Binding-site contacts:
Ligand atom C2 contacts residue ASN305 of chain 1.A at 2.5 Å.
Ligand atom O5 contacts residue ASN305 of chain 1.A at 2.4 Å (h-bond).
Ligand atom C8 contacts residue GLY341 of chain 1.A at 3.3 Å.
Ligand atom C1 contacts residue ASN305 of chain 1.A at 1.4 Å.
Ligand atom N2 contacts residue ASN305 of chain 1.A at 2.8 Å (h-bond).
Ligand atom C4 contacts residue ASN305 of chain 1.A at 4.2 Å.
Ligand atom O6 contacts residue NAG2 of chain 1.C at 3.1 Å.
Ligand atom C8 contacts residue ASN304 of chain 1.A at 4.3 Å.
Ligand atom C7 contacts residue ASN305 of chain 1.A at 3.2 Å.
Ligand atom O3 contacts residue GLY341 of chain 1.A at 4.5 Å.
Ligand atom C8 contacts residue ASN305 of chain 1.A at 4.3 Å.
Ligand atom C7 contacts residue GLY341 of chain 1.A at 3.7 Å.
Ligand atom O7 contacts residue GLY341 of chain 1.A at 4.0 Å.
Ligand atom C8 contacts residue THR340 of chain 1.A at 3.6 Å.
Ligand atom N2 contacts residue GLY341 of chain 1.A at 4.2 Å.
Ligand atom O7 contacts residue ASN305 of chain 1.A at 3.3 Å (h-bond).
Ligand atom C6 contacts residue NAG2 of chain 1.C at 3.8 Å.
Ligand atom C5 contacts residue ASN305 of chain 1.A at 3.7 Å.
Ligand atom C3 contacts residue ASN305 of chain 1.A at 3.8 Å.
Ligand atom O5 contacts residue NAG2 of chain 1.C at 3.9 Å.

The protein below binds the small molecule below.
Small molecule (SMILES): CC(=O)N[C@@H]1[C@@H](O)[C@H](O)[C@@H](CO)O[C@H]1O

Sequence of chain 1.A:
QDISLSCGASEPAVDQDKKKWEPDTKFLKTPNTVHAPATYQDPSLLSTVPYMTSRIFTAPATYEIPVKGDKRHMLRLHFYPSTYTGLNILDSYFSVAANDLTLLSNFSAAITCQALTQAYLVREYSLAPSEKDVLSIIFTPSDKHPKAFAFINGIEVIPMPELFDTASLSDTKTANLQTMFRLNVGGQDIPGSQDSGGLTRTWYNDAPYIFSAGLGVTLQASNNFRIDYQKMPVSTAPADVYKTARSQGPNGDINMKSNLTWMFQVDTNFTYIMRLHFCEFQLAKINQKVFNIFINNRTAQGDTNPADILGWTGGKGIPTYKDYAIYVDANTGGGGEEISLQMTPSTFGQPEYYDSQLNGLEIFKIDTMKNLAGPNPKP